A small-molecule ligand and the protein it binds are described below.
Small molecule (SMILES): CC(=O)N[C@@H]1[C@@H](O)[C@H](O)[C@@H](CO)O[C@H]1O

Binding-site contacts:
Ligand atom O5 contacts residue ASN154 of chain 1.B at 2.4 Å (h-bond).
Ligand atom C2 contacts residue ASN154 of chain 1.B at 2.4 Å.
Ligand atom C5 contacts residue SER151 of chain 1.B at 4.1 Å.
Ligand atom N2 contacts residue ASN154 of chain 1.B at 2.8 Å (h-bond).
Ligand atom C7 contacts residue ASN154 of chain 1.B at 3.2 Å.
Ligand atom C1 contacts residue GLU150 of chain 1.B at 4.2 Å.
Ligand atom C1 contacts residue THR156 of chain 1.B at 4.1 Å.
Ligand atom C5 contacts residue GLU147 of chain 1.B at 4.4 Å.
Ligand atom O7 contacts residue ASN154 of chain 1.B at 3.2 Å (h-bond).
Ligand atom C1 contacts residue SER151 of chain 1.B at 4.3 Å.
Ligand atom O6 contacts residue GLU147 of chain 1.B at 3.0 Å (salt-bridge).
Ligand atom C4 contacts residue ASN154 of chain 1.B at 4.2 Å.
Ligand atom C6 contacts residue GLU150 of chain 1.B at 4.4 Å.
Ligand atom O6 contacts residue SER151 of chain 1.B at 2.6 Å (h-bond).
Ligand atom O6 contacts residue GLU150 of chain 1.B at 3.1 Å.
Ligand atom C1 contacts residue ASN154 of chain 1.B at 1.4 Å.
Ligand atom C6 contacts residue GLU147 of chain 1.B at 3.5 Å.
Ligand atom C8 contacts residue ASN154 of chain 1.B at 4.3 Å.
Ligand atom C6 contacts residue SER151 of chain 1.B at 3.9 Å.
Ligand atom O5 contacts residue GLU150 of chain 1.B at 3.6 Å.
Ligand atom C5 contacts residue ASN154 of chain 1.B at 3.7 Å.
Ligand atom O5 contacts residue THR156 of chain 1.B at 4.5 Å.
Ligand atom O5 contacts residue SER151 of chain 1.B at 3.6 Å.
Ligand atom C3 contacts residue ASN154 of chain 1.B at 3.8 Å.

Sequence of chain 1.B:
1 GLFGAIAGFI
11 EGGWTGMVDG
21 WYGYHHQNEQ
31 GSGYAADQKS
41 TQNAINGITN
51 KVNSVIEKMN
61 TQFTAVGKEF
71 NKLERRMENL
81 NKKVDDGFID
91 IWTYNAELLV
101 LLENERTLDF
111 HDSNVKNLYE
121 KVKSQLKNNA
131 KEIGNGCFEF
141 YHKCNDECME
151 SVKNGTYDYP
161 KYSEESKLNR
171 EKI